Sequence of chain 1.B:
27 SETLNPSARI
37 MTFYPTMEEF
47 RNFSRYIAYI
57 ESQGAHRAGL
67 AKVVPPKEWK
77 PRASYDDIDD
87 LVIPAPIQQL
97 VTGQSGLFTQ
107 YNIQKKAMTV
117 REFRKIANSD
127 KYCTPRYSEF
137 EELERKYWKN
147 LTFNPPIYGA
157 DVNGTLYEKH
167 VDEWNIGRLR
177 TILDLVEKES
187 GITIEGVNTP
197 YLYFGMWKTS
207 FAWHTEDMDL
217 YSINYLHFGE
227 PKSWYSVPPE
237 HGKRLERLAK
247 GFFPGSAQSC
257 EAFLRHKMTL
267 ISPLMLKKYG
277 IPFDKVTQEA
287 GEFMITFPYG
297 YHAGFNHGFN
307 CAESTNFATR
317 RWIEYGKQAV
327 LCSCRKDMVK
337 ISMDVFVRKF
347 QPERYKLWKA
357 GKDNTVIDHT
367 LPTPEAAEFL

Binding-site contacts:
Ligand atom OAR contacts residue HIS210 of chain 1.B at 3.3 Å (h-bond).
Ligand atom CAQ contacts residue TYR199 of chain 1.B at 3.9 Å (hydrophobic).
Ligand atom OAS contacts residue TYR154 of chain 1.B at 3.0 Å (h-bond).
Ligand atom NAA contacts residue NI1 of chain 1.G at 2.4 Å (h-bond).
Ligand atom CAI contacts residue HIS298 of chain 1.B at 3.7 Å.
Ligand atom OAS contacts residue PHE207 of chain 1.B at 3.9 Å.
Ligand atom CAN contacts residue ASP157 of chain 1.B at 4.0 Å.
Ligand atom OAS contacts residue LYS228 of chain 1.B at 2.6 Å (salt-bridge).
Ligand atom CAM contacts residue PHE207 of chain 1.B at 3.5 Å (hydrophobic).
Ligand atom CAH contacts residue HIS210 of chain 1.B at 3.9 Å.
Ligand atom NAC contacts residue ASP157 of chain 1.B at 2.7 Å (salt-bridge).
Ligand atom CAD contacts residue PHE207 of chain 1.B at 3.7 Å (hydrophobic).
Ligand atom CAP contacts residue ASP157 of chain 1.B at 3.3 Å.
Ligand atom CAI contacts residue PHE207 of chain 1.B at 4.1 Å (hydrophobic).
Ligand atom CAO contacts residue ASP157 of chain 1.B at 3.8 Å.
Ligand atom CAL contacts residue NI1 of chain 1.G at 3.3 Å.
Ligand atom OAT contacts residue TYR154 of chain 1.B at 2.3 Å (h-bond).
Ligand atom OAR contacts residue HIS298 of chain 1.B at 2.7 Å (h-bond).
Ligand atom CAG contacts residue PHE207 of chain 1.B at 3.6 Å (hydrophobic).
Ligand atom CAQ contacts residue ASP157 of chain 1.B at 3.3 Å.
Ligand atom CAD contacts residue TRP230 of chain 1.B at 3.5 Å (hydrophobic).
Ligand atom CAE contacts residue PHE207 of chain 1.B at 3.6 Å (hydrophobic).
Ligand atom NAA contacts residue HIS210 of chain 1.B at 3.2 Å (h-bond).
Ligand atom OAR contacts residue GLU212 of chain 1.B at 3.0 Å (salt-bridge).
Ligand atom OAR contacts residue NI1 of chain 1.G at 2.2 Å (h-bond).
Ligand atom CAN contacts residue TYR199 of chain 1.B at 3.8 Å (hydrophobic).
Ligand atom OAS contacts residue ASN220 of chain 1.B at 4.1 Å.
Ligand atom OAT contacts residue PHE207 of chain 1.B at 3.5 Å.
Ligand atom CAM contacts residue TYR154 of chain 1.B at 3.0 Å (hydrophobic).
Ligand atom CAM contacts residue LYS228 of chain 1.B at 3.8 Å.
Ligand atom CAJ contacts residue PHE207 of chain 1.B at 3.7 Å (hydrophobic).
Ligand atom CAI contacts residue HIS210 of chain 1.B at 3.9 Å.
Ligand atom CAE contacts residue TRP230 of chain 1.B at 3.8 Å (hydrophobic).
Ligand atom CAI contacts residue NI1 of chain 1.G at 3.0 Å.
Ligand atom CAL contacts residue HIS210 of chain 1.B at 3.8 Å.
Ligand atom CAF contacts residue PHE207 of chain 1.B at 3.4 Å (hydrophobic).
Ligand atom CAL contacts residue LYS263 of chain 1.B at 3.9 Å.
Ligand atom CAJ contacts residue TYR199 of chain 1.B at 3.9 Å (hydrophobic).
Ligand atom CAH contacts residue NI1 of chain 1.G at 3.1 Å.
Ligand atom CAE contacts residue ASN220 of chain 1.B at 3.9 Å.

A small-molecule ligand and the protein it binds are described below.
Small molecule (SMILES): O=C(O)c1ccc(O)c2ncc(N3CCNCC3)cc12